A protein and the small-molecule ligand that binds it are described below.
Small molecule (SMILES): CC(=O)N[C@@H]1[C@@H](O)[C@H](O)[C@@H](CO)O[C@H]1O

Sequence of chain 1.A:
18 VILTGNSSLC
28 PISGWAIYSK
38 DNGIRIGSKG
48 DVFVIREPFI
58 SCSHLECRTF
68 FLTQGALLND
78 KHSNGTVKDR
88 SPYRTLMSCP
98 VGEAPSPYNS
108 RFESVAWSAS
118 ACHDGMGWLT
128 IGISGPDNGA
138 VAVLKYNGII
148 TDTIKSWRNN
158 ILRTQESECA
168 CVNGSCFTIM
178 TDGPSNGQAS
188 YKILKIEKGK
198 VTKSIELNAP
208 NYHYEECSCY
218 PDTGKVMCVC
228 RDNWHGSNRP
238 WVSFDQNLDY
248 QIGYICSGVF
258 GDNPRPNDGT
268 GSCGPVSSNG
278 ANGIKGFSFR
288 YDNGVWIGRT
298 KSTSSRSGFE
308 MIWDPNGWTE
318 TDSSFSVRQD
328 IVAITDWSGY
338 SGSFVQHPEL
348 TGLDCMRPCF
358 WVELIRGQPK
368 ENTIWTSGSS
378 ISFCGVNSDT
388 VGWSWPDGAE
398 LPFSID

Binding-site contacts:
Ligand atom N2 contacts residue ASN23 of chain 1.A at 3.0 Å (h-bond).
Ligand atom O7 contacts residue ASN23 of chain 1.A at 3.4 Å (h-bond).
Ligand atom C4 contacts residue ASN23 of chain 1.A at 4.3 Å.
Ligand atom C1 contacts residue ASN23 of chain 1.A at 1.4 Å.
Ligand atom C8 contacts residue ASN23 of chain 1.A at 3.9 Å.
Ligand atom C7 contacts residue ASN23 of chain 1.A at 3.4 Å.
Ligand atom C5 contacts residue ASN23 of chain 1.A at 3.7 Å.
Ligand atom C3 contacts residue ASN23 of chain 1.A at 3.8 Å.
Ligand atom C8 contacts residue SER24 of chain 1.A at 3.8 Å.
Ligand atom C2 contacts residue ASN23 of chain 1.A at 2.5 Å.
Ligand atom O5 contacts residue ASN23 of chain 1.A at 2.4 Å (h-bond).
Ligand atom C8 contacts residue ASP351 of chain 1.A at 4.5 Å.